Binding-site contacts:
Ligand atom O22 contacts residue ILE50 of chain 1.B at 3.8 Å.
Ligand atom C7 contacts residue ALA28 of chain 1.B at 3.4 Å (hydrophobic).
Ligand atom C4 contacts residue GLY48 of chain 1.B at 3.3 Å.
Ligand atom C26 contacts residue ASP29 of chain 1.A at 3.7 Å.
Ligand atom O9 contacts residue GLY48 of chain 1.B at 3.8 Å.
Ligand atom C44 contacts residue ARG8 of chain 1.B at 3.8 Å.
Ligand atom C16 contacts residue ASP25 of chain 1.B at 3.3 Å.
Ligand atom O19 contacts residue ASP30 of chain 1.B at 3.2 Å (salt-bridge).
Ligand atom C34 contacts residue VAL82 of chain 1.B at 3.5 Å (hydrophobic).
Ligand atom C35 contacts residue VAL82 of chain 1.B at 3.6 Å (hydrophobic).
Ligand atom C18 contacts residue ASP30 of chain 1.B at 3.1 Å.
Ligand atom O9 contacts residue ILE50 of chain 1.A at 3.2 Å.
Ligand atom O18 contacts residue ALA28 of chain 1.A at 3.8 Å.
Ligand atom C7 contacts residue VAL32 of chain 1.B at 3.7 Å (hydrophobic).
Ligand atom C25 contacts residue GLY48 of chain 1.A at 3.2 Å.
Ligand atom O28 contacts residue ALA28 of chain 1.A at 3.2 Å.
Ligand atom C35 contacts residue PRO81 of chain 1.B at 3.7 Å (hydrophobic).
Ligand atom C32 contacts residue GLY27 of chain 1.A at 3.6 Å.
Ligand atom O18 contacts residue ASP25 of chain 1.A at 2.5 Å (salt-bridge).
Ligand atom C44 contacts residue ASP29 of chain 1.A at 3.6 Å.
Ligand atom C17 contacts residue ASP25 of chain 1.B at 3.4 Å.
Ligand atom O9 contacts residue GLY49 of chain 1.B at 3.3 Å.
Ligand atom O28 contacts residue GLY27 of chain 1.A at 3.2 Å (h-bond).
Ligand atom C17 contacts residue ASP25 of chain 1.A at 3.5 Å.
Ligand atom N20 contacts residue GLY27 of chain 1.A at 3.2 Å (h-bond).
Ligand atom C15 contacts residue VAL82 of chain 1.A at 3.7 Å (hydrophobic).
Ligand atom C13 contacts residue ASP25 of chain 1.A at 3.6 Å.
Ligand atom C6 contacts residue ALA28 of chain 1.B at 3.5 Å (hydrophobic).
Ligand atom O18 contacts residue GLY27 of chain 1.A at 3.3 Å.
Ligand atom O10 contacts residue ILE50 of chain 1.A at 3.7 Å.
Ligand atom C12 contacts residue GLY27 of chain 1.B at 3.6 Å.
Ligand atom C33 contacts residue GLY27 of chain 1.A at 3.5 Å.
Ligand atom C45 contacts residue ARG8 of chain 1.B at 3.5 Å.
Ligand atom O18 contacts residue ASP25 of chain 1.B at 2.5 Å (salt-bridge).
Ligand atom O10 contacts residue ILE84 of chain 1.B at 3.5 Å.
Ligand atom O27 contacts residue ASP29 of chain 1.A at 3.0 Å.
Ligand atom C33 contacts residue VAL82 of chain 1.B at 3.7 Å (hydrophobic).
Ligand atom C7 contacts residue ASP30 of chain 1.B at 3.5 Å.
Ligand atom O28 contacts residue ASP29 of chain 1.A at 3.6 Å.
Ligand atom C32 contacts residue ASP25 of chain 1.B at 3.4 Å.

A small-molecule ligand and the protein it binds are described below.
Small molecule (SMILES): CC(=O)c1cccc(N2C[C@@H](C(=O)N[C@@H](Cc3ccccc3)[C@H](O)CN(CC(C)C)S(=O)(=O)c3ccc4c(c3)OCO4)OC2=O)c1

Sequence of chain 1.B:
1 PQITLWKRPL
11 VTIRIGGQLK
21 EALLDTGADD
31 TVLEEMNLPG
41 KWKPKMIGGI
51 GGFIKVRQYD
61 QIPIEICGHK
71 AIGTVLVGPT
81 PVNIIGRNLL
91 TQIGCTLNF

Sequence of chain 1.A:
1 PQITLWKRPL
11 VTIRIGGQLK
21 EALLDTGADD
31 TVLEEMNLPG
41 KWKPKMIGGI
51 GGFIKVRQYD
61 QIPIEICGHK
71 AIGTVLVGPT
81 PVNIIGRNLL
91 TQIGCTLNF